Sequence of chain 1.A:
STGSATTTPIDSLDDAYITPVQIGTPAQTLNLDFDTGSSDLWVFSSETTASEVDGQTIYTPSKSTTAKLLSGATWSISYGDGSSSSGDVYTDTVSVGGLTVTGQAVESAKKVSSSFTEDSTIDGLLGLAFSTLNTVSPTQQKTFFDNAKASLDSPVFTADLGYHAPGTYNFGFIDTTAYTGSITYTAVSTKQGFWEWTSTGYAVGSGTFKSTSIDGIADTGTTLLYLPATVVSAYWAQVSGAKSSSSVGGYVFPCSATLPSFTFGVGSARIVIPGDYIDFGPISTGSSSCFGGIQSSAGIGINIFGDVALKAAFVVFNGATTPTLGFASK

A protein and the small-molecule ligand that binds it are described below.
Small molecule (SMILES): NCc1ccc(C(F)(F)F)cc1

Binding-site contacts:
Ligand atom C12 contacts residue ASP308 of chain 1.A at 4.1 Å.
Ligand atom C03 contacts residue GLY126 of chain 1.A at 3.7 Å.
Ligand atom F09 contacts residue GLY169 of chain 1.A at 3.4 Å.
Ligand atom C02 contacts residue DMS1 of chain 1.E at 3.9 Å.
Ligand atom F08 contacts residue DMS1 of chain 1.D at 4.0 Å.
Ligand atom F08 contacts residue ILE393 of chain 1.A at 3.5 Å.
Ligand atom C11 contacts residue DMS1 of chain 1.E at 4.0 Å.
Ligand atom N01 contacts residue ASP308 of chain 1.A at 2.7 Å (salt-bridge).
Ligand atom C12 contacts residue DMS1 of chain 1.E at 3.7 Å.
Ligand atom F09 contacts residue ILE389 of chain 1.A at 3.9 Å.
Ligand atom C07 contacts residue DMS1 of chain 1.D at 3.9 Å.
Ligand atom F08 contacts residue ILE391 of chain 1.A at 3.2 Å.
Ligand atom N01 contacts residue THR311 of chain 1.A at 3.7 Å.
Ligand atom C05 contacts residue GLY126 of chain 1.A at 4.1 Å.
Ligand atom C04 contacts residue GLY126 of chain 1.A at 3.1 Å.
Ligand atom C05 contacts residue DMS1 of chain 1.E at 3.9 Å.
Ligand atom F08 contacts residue ILE389 of chain 1.A at 3.8 Å.
Ligand atom C05 contacts residue ILE306 of chain 1.A at 4.2 Å (hydrophobic).
Ligand atom C06 contacts residue DMS1 of chain 1.D at 4.2 Å.
Ligand atom C12 contacts residue THR311 of chain 1.A at 4.3 Å.
Ligand atom C04 contacts residue ASP308 of chain 1.A at 3.6 Å.
Ligand atom C03 contacts residue DMS1 of chain 1.E at 3.5 Å.
Ligand atom N01 contacts residue GLY310 of chain 1.A at 3.8 Å.
Ligand atom C11 contacts residue DMS1 of chain 1.D at 3.7 Å.
Ligand atom C11 contacts residue GLY169 of chain 1.A at 3.6 Å.
Ligand atom C02 contacts residue GLY126 of chain 1.A at 3.4 Å.
Ligand atom C02 contacts residue TYR168 of chain 1.A at 4.3 Å (hydrophobic).
Ligand atom N01 contacts residue GLY126 of chain 1.A at 3.9 Å.
Ligand atom C04 contacts residue DMS1 of chain 1.E at 3.7 Å.
Ligand atom C03 contacts residue ASP308 of chain 1.A at 3.5 Å.
Ligand atom C04 contacts residue PHE283 of chain 1.A at 4.0 Å (hydrophobic).
Ligand atom C02 contacts residue SER127 of chain 1.A at 4.3 Å.
Ligand atom C06 contacts residue DMS1 of chain 1.E at 4.2 Å.
Ligand atom C02 contacts residue ASP124 of chain 1.A at 3.3 Å.
Ligand atom N01 contacts residue ASP124 of chain 1.A at 2.8 Å (salt-bridge).
Ligand atom C05 contacts residue PHE283 of chain 1.A at 3.9 Å (hydrophobic).
Ligand atom C02 contacts residue ASP308 of chain 1.A at 3.5 Å.
Ligand atom F09 contacts residue DMS1 of chain 1.D at 3.0 Å.
Ligand atom C12 contacts residue GLY169 of chain 1.A at 4.0 Å.
Ligand atom F10 contacts residue DMS1 of chain 1.E at 3.7 Å.